Sequence of chain 1.C:
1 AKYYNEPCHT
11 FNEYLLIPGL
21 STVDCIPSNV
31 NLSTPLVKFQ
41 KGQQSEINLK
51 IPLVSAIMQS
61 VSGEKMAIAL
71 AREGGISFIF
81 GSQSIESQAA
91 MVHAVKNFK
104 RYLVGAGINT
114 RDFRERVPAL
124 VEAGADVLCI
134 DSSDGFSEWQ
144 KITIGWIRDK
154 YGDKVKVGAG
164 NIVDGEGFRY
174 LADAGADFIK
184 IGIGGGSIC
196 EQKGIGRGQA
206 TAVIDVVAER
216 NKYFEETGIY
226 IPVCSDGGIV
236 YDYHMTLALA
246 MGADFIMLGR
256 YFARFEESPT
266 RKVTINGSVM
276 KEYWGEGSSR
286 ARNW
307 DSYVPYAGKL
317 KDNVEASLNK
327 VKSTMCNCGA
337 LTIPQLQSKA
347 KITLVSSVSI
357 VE

Binding-site contacts:
Ligand atom N7 contacts residue TAD1 of chain 1.V at 3.6 Å.
Ligand atom N1 contacts residue ILE191 of chain 1.C at 3.4 Å (h-bond).
Ligand atom N7 contacts residue GLY280 of chain 1.C at 3.7 Å.
Ligand atom O2' contacts residue ASP231 of chain 1.C at 2.6 Å (salt-bridge).
Ligand atom C8 contacts residue TAD1 of chain 1.V at 3.6 Å.
Ligand atom P contacts residue SER190 of chain 1.C at 3.6 Å.
Ligand atom C4' contacts residue ASP231 of chain 1.C at 3.6 Å.
Ligand atom N7 contacts residue MET58 of chain 1.C at 3.5 Å.
Ligand atom O3' contacts residue ASP231 of chain 1.C at 2.7 Å (salt-bridge).
Ligand atom O3P contacts residue TYR278 of chain 1.C at 2.5 Å (h-bond).
Ligand atom C3' contacts residue ASP231 of chain 1.C at 3.5 Å.
Ligand atom O2P contacts residue LEU253 of chain 1.C at 3.7 Å.
Ligand atom O3P contacts residue ARG255 of chain 1.C at 3.2 Å (salt-bridge).
Ligand atom O6 contacts residue GLY280 of chain 1.C at 3.2 Å.
Ligand atom O5' contacts residue GLY232 of chain 1.C at 3.5 Å.
Ligand atom O2P contacts residue ARG255 of chain 1.C at 3.3 Å (salt-bridge).
Ligand atom O1P contacts residue GLY233 of chain 1.C at 3.6 Å.
Ligand atom C2' contacts residue ASP231 of chain 1.C at 3.7 Å.
Ligand atom O6 contacts residue GLY282 of chain 1.C at 2.8 Å (h-bond).
Ligand atom C1' contacts residue TAD1 of chain 1.V at 3.7 Å.
Ligand atom O2P contacts residue GLY254 of chain 1.C at 2.8 Å (h-bond).
Ligand atom C8 contacts residue MET58 of chain 1.C at 3.5 Å (hydrophobic).
Ligand atom N7 contacts residue GLU281 of chain 1.C at 2.9 Å (salt-bridge).
Ligand atom C2 contacts residue TAD1 of chain 1.V at 3.6 Å.
Ligand atom O3P contacts residue SER190 of chain 1.C at 2.7 Å (h-bond).
Ligand atom N3 contacts residue TAD1 of chain 1.V at 3.6 Å.
Ligand atom O1P contacts residue SER190 of chain 1.C at 2.7 Å (h-bond).
Ligand atom C2 contacts residue ILE191 of chain 1.C at 3.7 Å (hydrophobic).
Ligand atom O6 contacts residue GLU281 of chain 1.C at 3.3 Å (salt-bridge).
Ligand atom O3' contacts residue MET252 of chain 1.C at 3.7 Å.
Ligand atom N9 contacts residue TAD1 of chain 1.V at 3.6 Å.
Ligand atom C4 contacts residue TAD1 of chain 1.V at 3.6 Å.
Ligand atom C2 contacts residue CYS192 of chain 1.C at 3.5 Å (hydrophobic).
Ligand atom O3' contacts residue ALA56 of chain 1.C at 3.5 Å.
Ligand atom O5' contacts residue GLY189 of chain 1.C at 3.7 Å.
Ligand atom C5 contacts residue TAD1 of chain 1.V at 3.8 Å.
Ligand atom O1P contacts residue GLY189 of chain 1.C at 3.6 Å.
Ligand atom O2' contacts residue TAD1 of chain 1.V at 3.3 Å (h-bond).
Ligand atom C6 contacts residue GLY282 of chain 1.C at 3.7 Å.
Ligand atom O4' contacts residue GLY189 of chain 1.C at 3.7 Å.

The small molecule below binds the protein below.
Small molecule (SMILES): O=c1[nH]cnc2c1ncn2[C@@H]1O[C@H](COP(=O)(O)O)[C@@H](O)[C@H]1O